A protein and the small-molecule ligand that binds it are described below.
Small molecule (SMILES): CC(=O)Nc1cccc(-n2ccc(=O)c(-c3ccnn3-c3ccccc3F)n2)c1

Binding-site contacts:
Ligand atom C7 contacts residue PHE250 of chain 1.A at 3.9 Å (hydrophobic).
Ligand atom N15 contacts residue PHE250 of chain 1.A at 3.7 Å.
Ligand atom C19 contacts residue PHE283 of chain 1.A at 3.7 Å (hydrophobic).
Ligand atom F12 contacts residue PHE283 of chain 1.A at 4.0 Å.
Ligand atom C17 contacts residue TYR247 of chain 1.A at 3.6 Å (hydrophobic).
Ligand atom C3 contacts residue ILE246 of chain 1.A at 3.8 Å (hydrophobic).
Ligand atom C28 contacts residue PHE283 of chain 1.A at 3.8 Å (hydrophobic).
Ligand atom N15 contacts residue PHE283 of chain 1.A at 3.5 Å.
Ligand atom C8 contacts residue HIS79 of chain 1.A at 3.6 Å.
Ligand atom C29 contacts residue LEU189 of chain 1.A at 4.0 Å (hydrophobic).
Ligand atom C18 contacts residue PHE250 of chain 1.A at 3.7 Å (hydrophobic).
Ligand atom N2 contacts residue LEU229 of chain 1.A at 3.7 Å.
Ligand atom C17 contacts residue GLN280 of chain 1.A at 3.3 Å.
Ligand atom C18 contacts residue PHE283 of chain 1.A at 3.6 Å (hydrophobic).
Ligand atom F12 contacts residue LEU189 of chain 1.A at 3.8 Å.
Ligand atom C20 contacts residue PHE283 of chain 1.A at 3.3 Å (hydrophobic).
Ligand atom N2 contacts residue ILE246 of chain 1.A at 4.0 Å.
Ligand atom C19 contacts residue MET267 of chain 1.A at 4.0 Å (hydrophobic).
Ligand atom C14 contacts residue PHE283 of chain 1.A at 3.5 Å (hydrophobic).
Ligand atom C17 contacts residue PHE283 of chain 1.A at 3.8 Å (hydrophobic).
Ligand atom C4 contacts residue PHE283 of chain 1.A at 3.5 Å (hydrophobic).
Ligand atom C17 contacts residue PHE250 of chain 1.A at 3.8 Å (hydrophobic).
Ligand atom C26 contacts residue PHE250 of chain 1.A at 3.9 Å (hydrophobic).
Ligand atom C5 contacts residue PHE283 of chain 1.A at 3.5 Å (hydrophobic).
Ligand atom C4 contacts residue ILE246 of chain 1.A at 3.8 Å (hydrophobic).
Ligand atom C18 contacts residue MET267 of chain 1.A at 3.5 Å (hydrophobic).
Ligand atom C8 contacts residue PHE250 of chain 1.A at 3.8 Å (hydrophobic).
Ligand atom N1 contacts residue LEU229 of chain 1.A at 4.0 Å.
Ligand atom N13 contacts residue PHE283 of chain 1.A at 3.2 Å.
Ligand atom C7 contacts residue ILE246 of chain 1.A at 3.9 Å (hydrophobic).
Ligand atom F12 contacts residue LEU229 of chain 1.A at 3.0 Å.
Ligand atom N13 contacts residue PHE250 of chain 1.A at 3.9 Å.
Ligand atom O24 contacts residue PHE283 of chain 1.A at 4.0 Å.
Ligand atom O24 contacts residue GLN280 of chain 1.A at 2.9 Å (h-bond).
Ligand atom C4 contacts residue VAL232 of chain 1.A at 4.0 Å (hydrophobic).
Ligand atom C16 contacts residue PHE283 of chain 1.A at 3.9 Å (hydrophobic).
Ligand atom N2 contacts residue TYR78 of chain 1.A at 3.6 Å.
Ligand atom C16 contacts residue GLN280 of chain 1.A at 3.5 Å.
Ligand atom C9 contacts residue HIS79 of chain 1.A at 4.0 Å.
Ligand atom C3 contacts residue LEU229 of chain 1.A at 4.0 Å (hydrophobic).

Sequence of chain 1.A:
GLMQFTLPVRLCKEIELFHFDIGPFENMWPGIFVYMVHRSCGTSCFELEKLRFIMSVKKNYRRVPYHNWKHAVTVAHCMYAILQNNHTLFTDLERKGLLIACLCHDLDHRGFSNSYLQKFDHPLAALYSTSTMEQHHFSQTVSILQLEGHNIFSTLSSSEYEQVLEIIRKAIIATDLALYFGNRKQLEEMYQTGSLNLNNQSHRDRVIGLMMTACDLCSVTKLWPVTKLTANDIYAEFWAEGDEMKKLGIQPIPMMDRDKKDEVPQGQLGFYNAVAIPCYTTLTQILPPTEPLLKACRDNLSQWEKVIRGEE